Binding-site contacts:
Ligand atom N11 contacts residue SER205 of chain 1.B at 2.7 Å (h-bond).
Ligand atom S1 contacts residue GLY203 of chain 1.B at 3.6 Å.
Ligand atom CZY contacts residue ASP199 of chain 1.B at 3.4 Å.
Ligand atom C21 contacts residue HIS43 of chain 1.B at 3.6 Å.
Ligand atom CY contacts residue SER205 of chain 1.B at 1.7 Å.
Ligand atom CD2 contacts residue TRP227 of chain 1.B at 3.6 Å (hydrophobic).
Ligand atom CA contacts residue GLY228 of chain 1.B at 3.7 Å.
Ligand atom CZY contacts residue ALA200 of chain 1.B at 3.5 Å (hydrophobic).
Ligand atom NH2 contacts residue GLY230 of chain 1.B at 2.8 Å (h-bond).
Ligand atom NH2 contacts residue ALA200 of chain 1.B at 3.5 Å (h-bond).
Ligand atom CBY contacts residue SER205 of chain 1.B at 3.3 Å.
Ligand atom N11 contacts residue HIS43 of chain 1.B at 2.6 Å (h-bond).
Ligand atom C51 contacts residue TRP50 of chain 1.B at 3.7 Å (hydrophobic).
Ligand atom NH1 contacts residue ASP199 of chain 1.B at 2.7 Å (salt-bridge).
Ligand atom NH1 contacts residue ALA200 of chain 1.B at 3.4 Å (h-bond).
Ligand atom NY contacts residue SER205 of chain 1.B at 3.0 Å (h-bond).
Ligand atom C17 contacts residue SER205 of chain 1.B at 2.3 Å.
Ligand atom CGX contacts residue TYR47 of chain 1.B at 3.6 Å (hydrophobic).
Ligand atom CBX contacts residue HIS43 of chain 1.B at 3.5 Å.
Ligand atom O contacts residue GLY228 of chain 1.B at 3.1 Å (h-bond).
Ligand atom OY contacts residue ASP204 of chain 1.B at 3.4 Å (salt-bridge).
Ligand atom N contacts residue GLY228 of chain 1.B at 2.9 Å (h-bond).
Ligand atom NY contacts residue SER226 of chain 1.B at 3.3 Å (h-bond).
Ligand atom NEY contacts residue GLY228 of chain 1.B at 3.6 Å (h-bond).
Ligand atom NH1 contacts residue GLY238 of chain 1.B at 3.4 Å.
Ligand atom OY contacts residue SER205 of chain 1.B at 2.5 Å (h-bond).
Ligand atom OX contacts residue GLU202 of chain 1.B at 3.4 Å (salt-bridge).
Ligand atom C17 contacts residue HIS43 of chain 1.B at 3.4 Å.
Ligand atom CGY contacts residue GLU202 of chain 1.B at 3.5 Å.
Ligand atom CB contacts residue GLY228 of chain 1.B at 3.5 Å.
Ligand atom CZY contacts residue GLY228 of chain 1.B at 3.7 Å.
Ligand atom OY contacts residue CYS201 of chain 1.B at 3.6 Å.
Ligand atom OY contacts residue GLU202 of chain 1.B at 3.3 Å.
Ligand atom NH2 contacts residue ASP199 of chain 1.B at 2.5 Å (salt-bridge).
Ligand atom C51 contacts residue LYS52 of chain 1.B at 3.5 Å.
Ligand atom O contacts residue TRP227 of chain 1.B at 3.2 Å.
Ligand atom CAY contacts residue SER205 of chain 1.B at 2.7 Å.
Ligand atom CZ contacts residue GLU94 of chain 1.B at 3.5 Å.
Ligand atom C31 contacts residue HIS43 of chain 1.B at 3.6 Å.
Ligand atom OY contacts residue GLY203 of chain 1.B at 2.7 Å (h-bond).

This protein binds this small molecule.
Small molecule (SMILES): [H]/N=C(\N)NCCC[C@H](NC(=O)[C@@H]1CCCN1C(=O)[C@H](N)Cc1ccccc1)[C@H](O)c1nc2ccccc2s1

Sequence of chain 1.B:
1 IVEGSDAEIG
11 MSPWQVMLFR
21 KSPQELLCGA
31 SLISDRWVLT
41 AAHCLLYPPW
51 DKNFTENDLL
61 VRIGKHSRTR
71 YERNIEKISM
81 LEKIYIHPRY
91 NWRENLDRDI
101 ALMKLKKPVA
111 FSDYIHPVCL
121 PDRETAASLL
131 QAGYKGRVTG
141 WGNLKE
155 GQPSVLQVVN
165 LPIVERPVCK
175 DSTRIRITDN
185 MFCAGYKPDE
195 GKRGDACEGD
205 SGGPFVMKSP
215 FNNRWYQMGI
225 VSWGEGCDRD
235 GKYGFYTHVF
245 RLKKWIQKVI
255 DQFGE